Binding-site contacts:
Ligand atom C1 contacts residue ASN212 of chain 60.B at 1.4 Å.
Ligand atom O6 contacts residue ASN212 of chain 60.B at 4.4 Å.
Ligand atom C5 contacts residue ASN212 of chain 60.B at 3.7 Å.
Ligand atom C7 contacts residue ASN212 of chain 60.B at 3.9 Å.
Ligand atom C3 contacts residue ASN212 of chain 60.B at 3.8 Å.
Ligand atom C4 contacts residue ASN212 of chain 60.B at 4.2 Å.
Ligand atom O7 contacts residue ASN212 of chain 60.B at 4.5 Å.
Ligand atom N2 contacts residue ASN212 of chain 60.B at 2.9 Å (h-bond).
Ligand atom O5 contacts residue ASN212 of chain 60.B at 2.4 Å (h-bond).
Ligand atom C1 contacts residue ILE211 of chain 60.B at 4.1 Å (hydrophobic).
Ligand atom C2 contacts residue ASN212 of chain 60.B at 2.5 Å.
Ligand atom N2 contacts residue ILE211 of chain 60.B at 4.0 Å.

The protein below binds the small molecule below.
Small molecule (SMILES): CC(=O)N[C@@H]1[C@@H](O)[C@H](O)[C@@H](CO)O[C@H]1O

Sequence of chain 60.B:
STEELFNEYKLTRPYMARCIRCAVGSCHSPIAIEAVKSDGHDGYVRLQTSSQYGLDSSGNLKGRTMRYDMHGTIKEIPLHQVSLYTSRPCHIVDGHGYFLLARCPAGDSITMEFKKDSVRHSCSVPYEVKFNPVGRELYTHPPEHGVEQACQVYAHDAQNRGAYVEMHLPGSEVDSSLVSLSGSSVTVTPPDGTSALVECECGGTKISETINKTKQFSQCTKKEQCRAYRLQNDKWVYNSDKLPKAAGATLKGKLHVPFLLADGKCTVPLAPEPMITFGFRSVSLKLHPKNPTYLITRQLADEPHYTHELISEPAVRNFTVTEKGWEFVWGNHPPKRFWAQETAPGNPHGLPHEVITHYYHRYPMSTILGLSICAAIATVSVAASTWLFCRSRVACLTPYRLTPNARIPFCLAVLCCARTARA